Sequence of chain 1.B:
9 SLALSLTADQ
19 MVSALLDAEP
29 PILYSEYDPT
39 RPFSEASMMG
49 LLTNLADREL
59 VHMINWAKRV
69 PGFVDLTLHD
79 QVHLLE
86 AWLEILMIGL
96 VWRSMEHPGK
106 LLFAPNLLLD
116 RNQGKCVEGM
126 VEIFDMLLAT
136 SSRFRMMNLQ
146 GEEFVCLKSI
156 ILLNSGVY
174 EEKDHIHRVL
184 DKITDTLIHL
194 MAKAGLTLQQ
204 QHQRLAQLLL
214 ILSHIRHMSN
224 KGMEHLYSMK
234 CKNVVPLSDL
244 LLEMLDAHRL

Binding-site contacts:
Ligand atom O4 contacts residue MET92 of chain 1.B at 4.1 Å.
Ligand atom C16 contacts residue LEU50 of chain 1.B at 3.6 Å (hydrophobic).
Ligand atom C12 contacts residue PHE108 of chain 1.B at 4.0 Å (hydrophobic).
Ligand atom O14 contacts residue ARG98 of chain 1.B at 2.8 Å (salt-bridge).
Ligand atom C3 contacts residue HIS228 of chain 1.B at 3.6 Å.
Ligand atom C13 contacts residue LEU95 of chain 1.B at 3.8 Å (hydrophobic).
Ligand atom O2 contacts residue LEU229 of chain 1.B at 3.1 Å (h-bond).
Ligand atom C12 contacts residue LEU95 of chain 1.B at 4.2 Å (hydrophobic).
Ligand atom C6 contacts residue LEU88 of chain 1.B at 4.2 Å (hydrophobic).
Ligand atom O6 contacts residue PHE108 of chain 1.B at 4.1 Å.
Ligand atom C16 contacts residue ALA54 of chain 1.B at 3.8 Å (hydrophobic).
Ligand atom C8 contacts residue ALA54 of chain 1.B at 4.0 Å (hydrophobic).
Ligand atom C2 contacts residue HIS228 of chain 1.B at 3.5 Å.
Ligand atom O2 contacts residue MET47 of chain 1.B at 3.7 Å.
Ligand atom C2 contacts residue LEU229 of chain 1.B at 4.0 Å (hydrophobic).
Ligand atom C14 contacts residue LEU91 of chain 1.B at 3.9 Å (hydrophobic).
Ligand atom O9 contacts residue THR51 of chain 1.B at 4.1 Å.
Ligand atom C1 contacts residue LEU229 of chain 1.B at 3.9 Å (hydrophobic).
Ligand atom O6 contacts residue MET92 of chain 1.B at 4.0 Å.
Ligand atom C4 contacts residue MET125 of chain 1.B at 4.1 Å (hydrophobic).
Ligand atom O2 contacts residue MET232 of chain 1.B at 3.9 Å.
Ligand atom C11 contacts residue PHE108 of chain 1.B at 4.2 Å (hydrophobic).
Ligand atom C14 contacts residue ARG98 of chain 1.B at 4.0 Å.
Ligand atom C2 contacts residue MET47 of chain 1.B at 4.1 Å (hydrophobic).
Ligand atom O2 contacts residue HIS228 of chain 1.B at 2.7 Å (h-bond).
Ligand atom C13 contacts residue LEU91 of chain 1.B at 3.7 Å (hydrophobic).
Ligand atom O4 contacts residue ILE128 of chain 1.B at 3.6 Å.
Ligand atom O14 contacts residue LEU91 of chain 1.B at 3.6 Å.
Ligand atom C14 contacts residue GLU57 of chain 1.B at 3.5 Å.
Ligand atom O14 contacts residue GLU57 of chain 1.B at 2.9 Å (salt-bridge).
Ligand atom C3 contacts residue GLY225 of chain 1.B at 4.1 Å.
Ligand atom C15 contacts residue LEU91 of chain 1.B at 4.2 Å (hydrophobic).
Ligand atom C8 contacts residue LEU50 of chain 1.B at 3.7 Å (hydrophobic).
Ligand atom C2 contacts residue GLY225 of chain 1.B at 4.1 Å.
Ligand atom C15 contacts residue GLU57 of chain 1.B at 3.2 Å.
Ligand atom C15 contacts residue LEU53 of chain 1.B at 4.2 Å (hydrophobic).
Ligand atom C7 contacts residue LEU88 of chain 1.B at 4.1 Å (hydrophobic).
Ligand atom C3 contacts residue MET125 of chain 1.B at 4.0 Å (hydrophobic).
Ligand atom O2 contacts residue GLY225 of chain 1.B at 4.0 Å.
Ligand atom O4 contacts residue MET125 of chain 1.B at 3.9 Å.

A protein and the small-molecule ligand that binds it are described below.
Small molecule (SMILES): O=c1c(-c2ccc(O)cc2)coc2cc(O)cc(O)c12